A small-molecule ligand and the protein it binds are described below.
Small molecule (SMILES): Nc1ncnc2c1ncn2[C@@H]1O[C@H](COP(=O)(O)OP(=O)(O)OP(O)(O)=S)[C@@H](O)[C@H]1O

Sequence of chain 1.C:
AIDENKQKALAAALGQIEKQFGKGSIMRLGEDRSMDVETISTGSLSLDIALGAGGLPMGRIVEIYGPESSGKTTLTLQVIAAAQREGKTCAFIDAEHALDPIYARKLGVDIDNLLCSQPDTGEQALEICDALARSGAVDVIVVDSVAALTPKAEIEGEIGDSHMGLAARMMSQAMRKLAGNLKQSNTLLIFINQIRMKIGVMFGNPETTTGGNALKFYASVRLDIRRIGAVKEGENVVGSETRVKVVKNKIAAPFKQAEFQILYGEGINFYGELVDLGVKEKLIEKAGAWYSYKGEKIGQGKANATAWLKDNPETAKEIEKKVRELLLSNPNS

Sequence of chain 1.B:
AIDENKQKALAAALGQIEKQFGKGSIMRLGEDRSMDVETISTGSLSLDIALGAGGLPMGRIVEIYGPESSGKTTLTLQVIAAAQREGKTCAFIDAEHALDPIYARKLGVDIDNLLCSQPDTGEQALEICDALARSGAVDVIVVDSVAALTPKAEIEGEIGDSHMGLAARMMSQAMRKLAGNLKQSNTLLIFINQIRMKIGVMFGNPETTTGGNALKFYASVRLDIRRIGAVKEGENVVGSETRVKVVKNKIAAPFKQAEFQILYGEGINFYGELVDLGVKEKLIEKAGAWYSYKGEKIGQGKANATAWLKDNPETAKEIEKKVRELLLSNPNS

Binding-site contacts:
Ligand atom S1G contacts residue SER70 of chain 1.C at 3.5 Å (h-bond).
Ligand atom O1A contacts residue THR75 of chain 1.C at 2.7 Å (h-bond).
Ligand atom O3B contacts residue SER70 of chain 1.C at 3.4 Å (h-bond).
Ligand atom O2G contacts residue LYS251 of chain 1.B at 2.9 Å (salt-bridge).
Ligand atom O2' contacts residue ASN250 of chain 1.B at 2.9 Å (h-bond).
Ligand atom O3G contacts residue GLU97 of chain 1.C at 3.6 Å.
Ligand atom O1B contacts residue MG1 of chain 1.P at 2.2 Å.
Ligand atom O2B contacts residue SER70 of chain 1.C at 3.6 Å.
Ligand atom PB contacts residue LYS73 of chain 1.C at 3.7 Å.
Ligand atom O3A contacts residue GLY72 of chain 1.C at 3.3 Å (h-bond).
Ligand atom O3' contacts residue TYR265 of chain 1.C at 3.1 Å.
Ligand atom S1G contacts residue GLU69 of chain 1.C at 3.5 Å.
Ligand atom O3G contacts residue LYS251 of chain 1.B at 3.1 Å (salt-bridge).
Ligand atom N6 contacts residue ALA253 of chain 1.B at 3.6 Å (h-bond).
Ligand atom N6 contacts residue TYR104 of chain 1.C at 3.2 Å.
Ligand atom C6 contacts residue TYR104 of chain 1.C at 3.2 Å (hydrophobic).
Ligand atom C2 contacts residue ALA254 of chain 1.B at 3.3 Å (hydrophobic).
Ligand atom O3G contacts residue MG1 of chain 1.P at 2.2 Å.
Ligand atom S1G contacts residue LYS73 of chain 1.C at 3.6 Å.
Ligand atom PB contacts residue MG1 of chain 1.P at 3.4 Å.
Ligand atom N1 contacts residue ALA254 of chain 1.B at 3.8 Å.
Ligand atom PG contacts residue LYS251 of chain 1.B at 3.6 Å.
Ligand atom O2' contacts residue PRO255 of chain 1.B at 3.3 Å.
Ligand atom O2B contacts residue GLY72 of chain 1.C at 3.2 Å (h-bond).
Ligand atom S1G contacts residue PHE218 of chain 1.B at 3.6 Å.
Ligand atom C5 contacts residue TYR104 of chain 1.C at 3.6 Å (hydrophobic).
Ligand atom PG contacts residue MG1 of chain 1.P at 3.4 Å.
Ligand atom O1B contacts residue LYS73 of chain 1.C at 3.8 Å.
Ligand atom C2' contacts residue ASN250 of chain 1.B at 3.7 Å.
Ligand atom N1 contacts residue TYR104 of chain 1.C at 3.5 Å.
Ligand atom O2B contacts residue LYS73 of chain 1.C at 2.9 Å (salt-bridge).
Ligand atom O2B contacts residue SER71 of chain 1.C at 3.1 Å (h-bond).
Ligand atom O1B contacts residue THR74 of chain 1.C at 3.0 Å (h-bond).
Ligand atom N1 contacts residue ALA253 of chain 1.B at 3.4 Å.
Ligand atom C6 contacts residue ALA253 of chain 1.B at 3.6 Å (hydrophobic).
Ligand atom O2G contacts residue LYS249 of chain 1.B at 2.9 Å (salt-bridge).
Ligand atom O3B contacts residue MG1 of chain 1.P at 3.7 Å.
Ligand atom O1A contacts residue THR74 of chain 1.C at 3.7 Å.
Ligand atom O1A contacts residue GLY72 of chain 1.C at 3.3 Å.
Ligand atom C2 contacts residue ALA253 of chain 1.B at 3.3 Å (hydrophobic).